Sequence of chain 1.C:
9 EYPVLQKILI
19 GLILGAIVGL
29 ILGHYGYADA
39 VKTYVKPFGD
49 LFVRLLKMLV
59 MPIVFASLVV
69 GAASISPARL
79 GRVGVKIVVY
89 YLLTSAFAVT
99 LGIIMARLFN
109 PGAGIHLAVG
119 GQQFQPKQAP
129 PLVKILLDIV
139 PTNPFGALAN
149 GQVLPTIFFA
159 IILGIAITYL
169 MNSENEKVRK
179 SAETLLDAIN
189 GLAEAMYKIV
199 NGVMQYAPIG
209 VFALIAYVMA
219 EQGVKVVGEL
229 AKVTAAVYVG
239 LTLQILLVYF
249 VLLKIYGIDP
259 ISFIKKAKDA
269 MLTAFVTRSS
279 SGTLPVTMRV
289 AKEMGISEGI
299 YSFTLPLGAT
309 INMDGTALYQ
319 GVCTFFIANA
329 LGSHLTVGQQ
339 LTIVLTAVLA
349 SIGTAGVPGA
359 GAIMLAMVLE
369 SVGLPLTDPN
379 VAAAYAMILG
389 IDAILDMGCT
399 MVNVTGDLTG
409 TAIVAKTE

A protein and the small-molecule ligand that binds it are described below.
Small molecule (SMILES): N[C@@H](CS)C(=O)O

Binding-site contacts:
Ligand atom CA contacts residue VAL355 of chain 1.C at 4.0 Å (hydrophobic).
Ligand atom SG contacts residue ASP394 of chain 1.C at 3.3 Å (salt-bridge).
Ligand atom C contacts residue ARG276 of chain 1.C at 4.0 Å.
Ligand atom CB contacts residue THR352 of chain 1.C at 3.9 Å.
Ligand atom CB contacts residue ASP394 of chain 1.C at 3.8 Å.
Ligand atom CA contacts residue ARG276 of chain 1.C at 4.2 Å.
Ligand atom OXT contacts residue THR352 of chain 1.C at 4.3 Å.
Ligand atom OXT contacts residue MET311 of chain 1.C at 3.3 Å.
Ligand atom C contacts residue MET311 of chain 1.C at 3.8 Å (hydrophobic).
Ligand atom O contacts residue ASN401 of chain 1.C at 3.4 Å (h-bond).
Ligand atom O contacts residue MET311 of chain 1.C at 3.9 Å.
Ligand atom CB contacts residue THR314 of chain 1.C at 2.6 Å.
Ligand atom C contacts residue THR398 of chain 1.C at 3.9 Å.
Ligand atom C contacts residue ASN401 of chain 1.C at 3.6 Å.
Ligand atom N contacts residue ALA358 of chain 1.C at 4.1 Å.
Ligand atom CA contacts residue THR398 of chain 1.C at 3.5 Å.
Ligand atom N contacts residue PRO356 of chain 1.C at 3.8 Å.
Ligand atom OXT contacts residue SER278 of chain 1.C at 4.1 Å.
Ligand atom CA contacts residue THR314 of chain 1.C at 3.9 Å.
Ligand atom N contacts residue GLY357 of chain 1.C at 3.5 Å (h-bond).
Ligand atom CA contacts residue ASP394 of chain 1.C at 3.1 Å.
Ligand atom SG contacts residue CYS397 of chain 1.C at 3.5 Å.
Ligand atom OXT contacts residue ALA353 of chain 1.C at 2.6 Å (h-bond).
Ligand atom SG contacts residue GLY359 of chain 1.C at 3.6 Å.
Ligand atom O contacts residue ARG276 of chain 1.C at 3.8 Å.
Ligand atom CB contacts residue GLY359 of chain 1.C at 3.9 Å.
Ligand atom SG contacts residue THR314 of chain 1.C at 2.9 Å (h-bond).
Ligand atom CB contacts residue ASN401 of chain 1.C at 3.7 Å.
Ligand atom N contacts residue ASP394 of chain 1.C at 2.5 Å (salt-bridge).
Ligand atom N contacts residue THR398 of chain 1.C at 3.8 Å.
Ligand atom N contacts residue VAL355 of chain 1.C at 3.2 Å (h-bond).
Ligand atom C contacts residue VAL355 of chain 1.C at 3.8 Å (hydrophobic).
Ligand atom C contacts residue SER278 of chain 1.C at 4.0 Å.
Ligand atom O contacts residue SER278 of chain 1.C at 3.0 Å.
Ligand atom OXT contacts residue GLY354 of chain 1.C at 3.6 Å.
Ligand atom N contacts residue ARG276 of chain 1.C at 3.6 Å.
Ligand atom OXT contacts residue VAL355 of chain 1.C at 3.3 Å (h-bond).
Ligand atom O contacts residue THR398 of chain 1.C at 3.1 Å.
Ligand atom C contacts residue ALA353 of chain 1.C at 3.9 Å (hydrophobic).
Ligand atom CA contacts residue ASN401 of chain 1.C at 3.9 Å.